A protein and the small-molecule ligand that binds it are described below.
Small molecule (SMILES): CS(=O)(=O)Nc1ccc(CN)cc1

Binding-site contacts:
Ligand atom S1 contacts residue HIS97 of chain 1.A at 3.8 Å.
Ligand atom N1 contacts residue HIS97 of chain 1.A at 3.9 Å.
Ligand atom O1 contacts residue HIS97 of chain 1.A at 3.0 Å (h-bond).
Ligand atom O2 contacts residue HIS97 of chain 1.A at 3.6 Å (h-bond).
Ligand atom C1 contacts residue SER80 of chain 1.A at 4.2 Å.
Ligand atom C7 contacts residue HIS97 of chain 1.A at 4.3 Å.
Ligand atom N1 contacts residue SER80 of chain 1.A at 4.1 Å.
Ligand atom C3 contacts residue HIS97 of chain 1.A at 3.4 Å.
Ligand atom N1 contacts residue PRO79 of chain 1.A at 3.6 Å.
Ligand atom O2 contacts residue SER96 of chain 1.A at 4.1 Å.
Ligand atom O1 contacts residue SER80 of chain 1.A at 2.7 Å.
Ligand atom S1 contacts residue SER96 of chain 1.A at 4.4 Å.
Ligand atom C5 contacts residue HIS97 of chain 1.A at 4.4 Å.
Ligand atom C1 contacts residue LEU81 of chain 1.A at 3.8 Å (hydrophobic).
Ligand atom C4 contacts residue HIS97 of chain 1.A at 3.8 Å.
Ligand atom C2 contacts residue PRO79 of chain 1.A at 4.2 Å (hydrophobic).
Ligand atom O1 contacts residue SER96 of chain 1.A at 3.5 Å.
Ligand atom S1 contacts residue LEU81 of chain 1.A at 3.8 Å.
Ligand atom O1 contacts residue LEU81 of chain 1.A at 2.8 Å (h-bond).
Ligand atom C7 contacts residue PRO79 of chain 1.A at 3.8 Å (hydrophobic).
Ligand atom C2 contacts residue HIS97 of chain 1.A at 3.7 Å.
Ligand atom S1 contacts residue SER80 of chain 1.A at 3.8 Å.

Sequence of chain 1.A:
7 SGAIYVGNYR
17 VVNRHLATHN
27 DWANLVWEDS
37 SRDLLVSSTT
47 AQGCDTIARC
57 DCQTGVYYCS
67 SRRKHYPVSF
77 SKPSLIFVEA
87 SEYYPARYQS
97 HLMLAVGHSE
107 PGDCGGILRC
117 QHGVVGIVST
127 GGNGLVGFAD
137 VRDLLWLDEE